Binding-site contacts:
Ligand atom C8 contacts residue HIS167 of chain 1.A at 3.9 Å.
Ligand atom O3 contacts residue TRP168 of chain 1.A at 3.5 Å.
Ligand atom C8 contacts residue ASN118 of chain 1.A at 4.5 Å.
Ligand atom C3 contacts residue ASN118 of chain 1.A at 3.8 Å.
Ligand atom C2 contacts residue ASN118 of chain 1.A at 2.4 Å.
Ligand atom N2 contacts residue ASP166 of chain 1.A at 3.4 Å (salt-bridge).
Ligand atom O7 contacts residue ASN118 of chain 1.A at 3.5 Å (h-bond).
Ligand atom C7 contacts residue ASP166 of chain 1.A at 3.6 Å.
Ligand atom C4 contacts residue ASN118 of chain 1.A at 4.2 Å.
Ligand atom C5 contacts residue ASN118 of chain 1.A at 3.7 Å.
Ligand atom C8 contacts residue ASP166 of chain 1.A at 3.0 Å.
Ligand atom C1 contacts residue ASN118 of chain 1.A at 1.4 Å.
Ligand atom N2 contacts residue TRP168 of chain 1.A at 4.5 Å.
Ligand atom O5 contacts residue ASN118 of chain 1.A at 2.4 Å (h-bond).
Ligand atom C7 contacts residue TRP168 of chain 1.A at 4.0 Å (hydrophobic).
Ligand atom C7 contacts residue ASN118 of chain 1.A at 3.4 Å.
Ligand atom O7 contacts residue TRP168 of chain 1.A at 3.5 Å.
Ligand atom C3 contacts residue TRP168 of chain 1.A at 3.9 Å (hydrophobic).
Ligand atom N2 contacts residue ASN118 of chain 1.A at 2.9 Å (h-bond).
Ligand atom C8 contacts residue TRP168 of chain 1.A at 3.8 Å (hydrophobic).

The protein below binds the small molecule below.
Small molecule (SMILES): CC(=O)N[C@H]1[C@H](O[C@H]2[C@H](O)[C@@H](NC(C)=O)CO[C@@H]2CO)O[C@H](CO)[C@@H](O)[C@@H]1O

Sequence of chain 1.A:
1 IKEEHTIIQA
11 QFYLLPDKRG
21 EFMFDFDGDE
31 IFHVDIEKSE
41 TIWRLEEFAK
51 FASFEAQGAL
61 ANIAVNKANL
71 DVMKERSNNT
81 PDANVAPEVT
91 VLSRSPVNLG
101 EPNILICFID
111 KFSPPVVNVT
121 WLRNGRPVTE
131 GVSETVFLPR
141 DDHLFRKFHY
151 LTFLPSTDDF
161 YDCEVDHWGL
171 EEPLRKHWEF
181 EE